The small molecule below binds the protein below.
Small molecule (SMILES): CC(=O)N[C@H]1[C@H](O[C@H]2[C@H](O)[C@@H](NC(C)=O)CO[C@@H]2CO)O[C@H](CO)[C@@H](O[C@@H]2O[C@H](CO[C@H]3O[C@H](CO)[C@@H](O)[C@H](O)[C@@H]3O)[C@@H](O)[C@H](O[C@H]3O[C@H](CO)[C@@H](O)[C@H](O)[C@@H]3O)[C@@H]2O)[C@@H]1O

Binding-site contacts:
Ligand atom C5 contacts residue TRP81 of chain 1.B at 3.7 Å (hydrophobic).
Ligand atom C3 contacts residue ARG47 of chain 1.B at 3.6 Å.
Ligand atom O7 contacts residue LEU87 of chain 1.B at 3.7 Å.
Ligand atom C3 contacts residue SER85 of chain 1.B at 3.9 Å.
Ligand atom O3 contacts residue ASN88 of chain 1.B at 2.7 Å (h-bond).
Ligand atom C7 contacts residue ASN88 of chain 1.B at 4.0 Å.
Ligand atom C1 contacts residue ASN83 of chain 1.B at 1.4 Å.
Ligand atom C8 contacts residue ILE46 of chain 1.B at 3.2 Å (hydrophobic).
Ligand atom C8 contacts residue LEU87 of chain 1.B at 3.7 Å (hydrophobic).
Ligand atom C7 contacts residue ARG47 of chain 1.B at 3.6 Å.
Ligand atom C6 contacts residue ILE46 of chain 1.B at 3.4 Å (hydrophobic).
Ligand atom C1 contacts residue SER89 of chain 1.B at 3.8 Å.
Ligand atom C7 contacts residue ILE46 of chain 1.B at 3.9 Å (hydrophobic).
Ligand atom O7 contacts residue TRP81 of chain 1.B at 3.1 Å (h-bond).
Ligand atom O7 contacts residue ASN88 of chain 1.B at 3.0 Å (h-bond).
Ligand atom C2 contacts residue ARG47 of chain 1.B at 3.7 Å.
Ligand atom C5 contacts residue ASN83 of chain 1.B at 3.6 Å.
Ligand atom O5 contacts residue ASN83 of chain 1.B at 2.3 Å (h-bond).
Ligand atom N2 contacts residue ARG47 of chain 1.B at 2.8 Å (salt-bridge).
Ligand atom O6 contacts residue ILE46 of chain 1.B at 3.8 Å.
Ligand atom C2 contacts residue SER85 of chain 1.B at 3.7 Å.
Ligand atom C8 contacts residue TRP81 of chain 1.B at 3.8 Å (hydrophobic).
Ligand atom C3 contacts residue ASN83 of chain 1.B at 3.8 Å.
Ligand atom N2 contacts residue ASN83 of chain 1.B at 2.8 Å (h-bond).
Ligand atom O2 contacts residue ASP91 of chain 1.B at 3.1 Å (salt-bridge).
Ligand atom N2 contacts residue SER85 of chain 1.B at 2.8 Å (h-bond).
Ligand atom C6 contacts residue ASN88 of chain 1.B at 3.6 Å.
Ligand atom O6 contacts residue LEU45 of chain 1.B at 3.7 Å.
Ligand atom O5 contacts residue ASN88 of chain 1.B at 3.8 Å.
Ligand atom C7 contacts residue SER85 of chain 1.B at 3.6 Å.
Ligand atom C2 contacts residue ASN83 of chain 1.B at 2.4 Å.
Ligand atom C8 contacts residue SER85 of chain 1.B at 3.4 Å.
Ligand atom O6 contacts residue ARG47 of chain 1.B at 3.8 Å.
Ligand atom O3 contacts residue ARG47 of chain 1.B at 3.9 Å.
Ligand atom C7 contacts residue TRP81 of chain 1.B at 3.7 Å (hydrophobic).
Ligand atom O5 contacts residue LEU45 of chain 1.B at 3.9 Å.
Ligand atom C7 contacts residue ASN83 of chain 1.B at 3.3 Å.
Ligand atom C8 contacts residue ARG47 of chain 1.B at 3.4 Å.
Ligand atom O7 contacts residue ASN83 of chain 1.B at 3.5 Å (h-bond).
Ligand atom C6 contacts residue TRP81 of chain 1.B at 3.8 Å (hydrophobic).

Sequence of chain 1.B:
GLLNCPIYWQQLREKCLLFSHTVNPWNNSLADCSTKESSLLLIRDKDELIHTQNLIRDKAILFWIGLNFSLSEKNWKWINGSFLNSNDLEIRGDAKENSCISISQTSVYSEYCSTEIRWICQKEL